A protein and the small-molecule ligand that binds it are described below.
Small molecule (SMILES): CC(=O)N[C@@H]1[C@@H](O)[C@H](O)[C@@H](CO)O[C@H]1O

Binding-site contacts:
Ligand atom C8 contacts residue TYR2 of chain 1.C at 4.4 Å (hydrophobic).
Ligand atom C1 contacts residue ASN35 of chain 1.C at 1.4 Å.
Ligand atom O7 contacts residue ASN35 of chain 1.C at 3.1 Å (h-bond).
Ligand atom O7 contacts residue SER34 of chain 1.C at 4.4 Å.
Ligand atom C7 contacts residue ASN35 of chain 1.C at 3.0 Å.
Ligand atom C2 contacts residue ASN35 of chain 1.C at 2.5 Å.
Ligand atom C5 contacts residue ASN35 of chain 1.C at 3.7 Å.
Ligand atom O5 contacts residue ASN35 of chain 1.C at 2.4 Å (h-bond).
Ligand atom C4 contacts residue ASN35 of chain 1.C at 4.3 Å.
Ligand atom C8 contacts residue THR37 of chain 1.C at 4.2 Å.
Ligand atom N2 contacts residue ASN35 of chain 1.C at 2.9 Å (h-bond).
Ligand atom C8 contacts residue ASN35 of chain 1.C at 3.2 Å.
Ligand atom C3 contacts residue ASN35 of chain 1.C at 3.8 Å.

Sequence of chain 1.C:
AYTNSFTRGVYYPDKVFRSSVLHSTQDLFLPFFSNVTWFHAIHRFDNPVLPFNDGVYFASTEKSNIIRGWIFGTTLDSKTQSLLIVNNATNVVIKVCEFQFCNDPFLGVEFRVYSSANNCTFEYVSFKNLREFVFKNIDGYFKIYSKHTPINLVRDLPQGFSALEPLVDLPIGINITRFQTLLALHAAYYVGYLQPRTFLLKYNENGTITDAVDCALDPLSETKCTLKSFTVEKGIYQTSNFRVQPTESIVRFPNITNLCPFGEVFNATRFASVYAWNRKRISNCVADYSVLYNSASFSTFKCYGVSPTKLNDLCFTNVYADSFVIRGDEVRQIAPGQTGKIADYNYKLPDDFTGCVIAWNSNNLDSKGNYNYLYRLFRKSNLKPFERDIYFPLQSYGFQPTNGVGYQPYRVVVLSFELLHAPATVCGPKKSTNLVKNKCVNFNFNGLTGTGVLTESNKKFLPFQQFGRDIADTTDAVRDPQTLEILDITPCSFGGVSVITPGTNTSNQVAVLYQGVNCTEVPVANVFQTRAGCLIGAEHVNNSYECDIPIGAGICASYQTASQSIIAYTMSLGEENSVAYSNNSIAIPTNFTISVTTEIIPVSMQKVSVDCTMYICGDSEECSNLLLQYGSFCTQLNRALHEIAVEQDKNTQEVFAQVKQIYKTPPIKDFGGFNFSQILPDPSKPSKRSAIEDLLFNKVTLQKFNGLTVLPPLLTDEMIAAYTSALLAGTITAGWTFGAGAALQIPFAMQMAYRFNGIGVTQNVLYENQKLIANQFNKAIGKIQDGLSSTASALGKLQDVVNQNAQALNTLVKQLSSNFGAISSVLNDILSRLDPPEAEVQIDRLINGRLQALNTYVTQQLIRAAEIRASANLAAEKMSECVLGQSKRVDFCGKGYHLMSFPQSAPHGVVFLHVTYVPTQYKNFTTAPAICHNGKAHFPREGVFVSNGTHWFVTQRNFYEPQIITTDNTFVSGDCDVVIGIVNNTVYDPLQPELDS